Binding-site contacts:
Ligand atom C4 contacts residue ASN229 of chain 1.D at 4.3 Å.
Ligand atom N2 contacts residue ASN229 of chain 1.D at 2.9 Å (h-bond).
Ligand atom C8 contacts residue ASN229 of chain 1.D at 4.3 Å.
Ligand atom C3 contacts residue HIS346 of chain 1.D at 4.3 Å.
Ligand atom C5 contacts residue ASN229 of chain 1.D at 3.8 Å.
Ligand atom C7 contacts residue ASN229 of chain 1.D at 3.2 Å.
Ligand atom C2 contacts residue ASN229 of chain 1.D at 2.5 Å.
Ligand atom O5 contacts residue ASN229 of chain 1.D at 2.4 Å (h-bond).
Ligand atom O7 contacts residue LYS227 of chain 1.D at 4.4 Å.
Ligand atom C1 contacts residue ASN229 of chain 1.D at 1.4 Å.
Ligand atom C3 contacts residue ASN229 of chain 1.D at 3.8 Å.
Ligand atom O7 contacts residue ASN229 of chain 1.D at 3.1 Å (h-bond).
Ligand atom O3 contacts residue HIS346 of chain 1.D at 4.5 Å.
Ligand atom N2 contacts residue HIS346 of chain 1.D at 4.0 Å.
Ligand atom C8 contacts residue LYS227 of chain 1.D at 4.3 Å.

The small molecule below binds the protein below.
Small molecule (SMILES): CC(=O)N[C@@H]1[C@@H](O)[C@H](O)[C@@H](CO)O[C@H]1O

Sequence of chain 1.D:
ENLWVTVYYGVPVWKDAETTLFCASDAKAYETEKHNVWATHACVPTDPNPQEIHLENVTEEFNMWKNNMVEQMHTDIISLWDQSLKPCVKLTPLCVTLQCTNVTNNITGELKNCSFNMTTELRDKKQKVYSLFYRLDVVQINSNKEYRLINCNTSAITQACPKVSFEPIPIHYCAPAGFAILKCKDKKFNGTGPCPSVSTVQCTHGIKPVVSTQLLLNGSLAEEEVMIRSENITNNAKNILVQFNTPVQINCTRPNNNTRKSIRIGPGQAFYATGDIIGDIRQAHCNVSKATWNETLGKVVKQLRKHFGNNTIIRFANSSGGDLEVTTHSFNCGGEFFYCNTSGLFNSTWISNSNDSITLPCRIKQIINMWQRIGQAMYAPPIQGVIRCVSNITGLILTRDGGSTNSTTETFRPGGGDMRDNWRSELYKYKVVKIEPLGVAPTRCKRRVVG